Sequence of chain 28.C:
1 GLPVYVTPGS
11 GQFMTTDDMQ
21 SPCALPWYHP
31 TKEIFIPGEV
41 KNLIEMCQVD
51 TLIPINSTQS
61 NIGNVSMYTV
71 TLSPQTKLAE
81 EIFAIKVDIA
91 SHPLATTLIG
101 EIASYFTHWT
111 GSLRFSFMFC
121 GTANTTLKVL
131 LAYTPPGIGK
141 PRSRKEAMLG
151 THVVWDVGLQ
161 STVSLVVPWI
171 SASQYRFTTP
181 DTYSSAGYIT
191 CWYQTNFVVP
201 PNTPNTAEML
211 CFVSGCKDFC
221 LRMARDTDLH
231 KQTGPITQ

Binding-site contacts:
Ligand atom C5 contacts residue MET214 of chain 28.A at 3.6 Å (hydrophobic).
Ligand atom C1A contacts residue PHE179 of chain 28.A at 3.5 Å (hydrophobic).
Ligand atom O5A contacts residue ALA166 of chain 28.A at 3.9 Å.
Ligand atom O5A contacts residue TYR144 of chain 28.A at 3.1 Å.
Ligand atom CM6 contacts residue LEU184 of chain 28.A at 3.4 Å (hydrophobic).
Ligand atom N3A contacts residue LEU217 of chain 28.A at 3.4 Å.
Ligand atom C2B contacts residue ILE122 of chain 28.A at 3.9 Å (hydrophobic).
Ligand atom CM2 contacts residue ILE236 of chain 28.A at 4.0 Å (hydrophobic).
Ligand atom C5B contacts residue TYR144 of chain 28.A at 3.6 Å (hydrophobic).
Ligand atom C3 contacts residue LEU100 of chain 28.A at 3.9 Å (hydrophobic).
Ligand atom CM4 contacts residue VAL168 of chain 28.A at 3.5 Å (hydrophobic).
Ligand atom C5B contacts residue LEU181 of chain 28.A at 3.3 Å (hydrophobic).
Ligand atom C2A contacts residue TYR144 of chain 28.A at 3.7 Å (hydrophobic).
Ligand atom C6B contacts residue LEU181 of chain 28.A at 3.3 Å (hydrophobic).
Ligand atom CM3 contacts residue TYR190 of chain 28.A at 3.9 Å (hydrophobic).
Ligand atom N3A contacts residue PHE179 of chain 28.A at 3.0 Å.
Ligand atom C4A contacts residue PHE179 of chain 28.A at 3.3 Å (hydrophobic).
Ligand atom N2 contacts residue LEU100 of chain 28.A at 3.8 Å.
Ligand atom O5A contacts residue PHE179 of chain 28.A at 3.7 Å.
Ligand atom C1A contacts residue TYR144 of chain 28.A at 3.1 Å (hydrophobic).
Ligand atom CM4 contacts residue PHE179 of chain 28.A at 3.9 Å (hydrophobic).
Ligand atom C2A contacts residue PHE179 of chain 28.A at 3.3 Å (hydrophobic).
Ligand atom O1 contacts residue LEU100 of chain 28.A at 4.0 Å.
Ligand atom C4B contacts residue PHE179 of chain 28.A at 3.9 Å (hydrophobic).
Ligand atom CM6 contacts residue TYR144 of chain 28.A at 3.7 Å (hydrophobic).
Ligand atom O1B contacts residue ILE98 of chain 28.A at 2.9 Å.
Ligand atom CM2 contacts residue ILE122 of chain 28.A at 3.7 Å (hydrophobic).
Ligand atom O1 contacts residue MET214 of chain 28.A at 3.2 Å.
Ligand atom C1B contacts residue LEU181 of chain 28.A at 3.8 Å (hydrophobic).
Ligand atom C2B contacts residue ILE98 of chain 28.A at 3.9 Å (hydrophobic).
Ligand atom CM6 contacts residue LEU181 of chain 28.A at 3.7 Å (hydrophobic).
Ligand atom C6B contacts residue ILE98 of chain 28.A at 3.6 Å (hydrophobic).
Ligand atom C4B contacts residue LEU181 of chain 28.A at 3.8 Å (hydrophobic).
Ligand atom CM4 contacts residue TYR142 of chain 28.A at 3.1 Å (hydrophobic).
Ligand atom C1C contacts residue MET214 of chain 28.A at 3.7 Å (hydrophobic).
Ligand atom C4 contacts residue TYR190 of chain 28.A at 3.8 Å (hydrophobic).
Ligand atom C1B contacts residue ILE98 of chain 28.A at 3.6 Å (hydrophobic).
Ligand atom C4A contacts residue TYR144 of chain 28.A at 3.8 Å (hydrophobic).
Ligand atom N2 contacts residue MET214 of chain 28.A at 3.8 Å.
Ligand atom C2C contacts residue ILE98 of chain 28.A at 4.0 Å (hydrophobic).

Sequence of chain 28.A:
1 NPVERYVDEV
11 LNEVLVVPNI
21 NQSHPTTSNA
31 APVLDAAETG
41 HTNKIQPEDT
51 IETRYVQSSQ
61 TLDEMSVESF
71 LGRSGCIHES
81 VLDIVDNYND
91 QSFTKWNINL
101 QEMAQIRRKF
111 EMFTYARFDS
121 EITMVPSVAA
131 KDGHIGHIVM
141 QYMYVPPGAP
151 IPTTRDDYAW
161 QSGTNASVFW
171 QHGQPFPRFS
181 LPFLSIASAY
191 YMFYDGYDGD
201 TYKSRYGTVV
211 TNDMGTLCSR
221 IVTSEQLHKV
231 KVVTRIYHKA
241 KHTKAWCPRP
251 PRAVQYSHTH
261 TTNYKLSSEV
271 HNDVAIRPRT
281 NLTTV

A protein and the small-molecule ligand that binds it are described below.
Small molecule (SMILES): Cc1cc(CCCOc2c(C)cc(-c3coc(C)n3)cc2C)on1